Sequence of chain 1.A:
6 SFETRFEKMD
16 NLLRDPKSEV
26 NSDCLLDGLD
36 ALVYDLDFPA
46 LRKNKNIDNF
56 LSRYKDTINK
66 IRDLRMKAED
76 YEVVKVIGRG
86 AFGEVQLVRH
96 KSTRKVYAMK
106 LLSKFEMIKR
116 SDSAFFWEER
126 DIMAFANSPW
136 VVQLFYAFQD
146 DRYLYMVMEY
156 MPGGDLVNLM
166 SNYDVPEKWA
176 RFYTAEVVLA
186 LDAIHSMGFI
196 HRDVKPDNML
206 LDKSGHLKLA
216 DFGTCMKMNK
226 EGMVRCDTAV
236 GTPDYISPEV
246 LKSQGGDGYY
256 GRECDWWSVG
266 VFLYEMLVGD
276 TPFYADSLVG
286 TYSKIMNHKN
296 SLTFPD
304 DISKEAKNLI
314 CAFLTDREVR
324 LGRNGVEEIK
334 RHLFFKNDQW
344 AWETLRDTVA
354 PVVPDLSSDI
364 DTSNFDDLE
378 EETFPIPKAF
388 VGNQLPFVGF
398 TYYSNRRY

Binding-site contacts:
Ligand atom C7 contacts residue GLY85 of chain 1.A at 3.9 Å.
Ligand atom F27 contacts residue TYR155 of chain 1.A at 3.5 Å.
Ligand atom C11 contacts residue LYS105 of chain 1.A at 3.5 Å.
Ligand atom C25 contacts residue ALA103 of chain 1.A at 3.8 Å (hydrophobic).
Ligand atom C9 contacts residue ARG84 of chain 1.A at 3.6 Å.
Ligand atom C8 contacts residue GLY88 of chain 1.A at 3.5 Å.
Ligand atom S2 contacts residue PHE87 of chain 1.A at 3.8 Å.
Ligand atom N5 contacts residue LEU107 of chain 1.A at 3.6 Å.
Ligand atom C8 contacts residue GLU89 of chain 1.A at 3.7 Å.
Ligand atom F27 contacts residue MET156 of chain 1.A at 3.8 Å.
Ligand atom C9 contacts residue VAL90 of chain 1.A at 3.6 Å (hydrophobic).
Ligand atom C19 contacts residue MET153 of chain 1.A at 3.7 Å (hydrophobic).
Ligand atom C23 contacts residue MET156 of chain 1.A at 3.6 Å (hydrophobic).
Ligand atom C6 contacts residue LYS105 of chain 1.A at 3.7 Å.
Ligand atom N24 contacts residue MET156 of chain 1.A at 3.2 Å (h-bond).
Ligand atom N15 contacts residue VAL90 of chain 1.A at 3.6 Å.
Ligand atom C23 contacts residue ALA103 of chain 1.A at 3.7 Å (hydrophobic).
Ligand atom F27 contacts residue ILE82 of chain 1.A at 3.1 Å.
Ligand atom N24 contacts residue GLU154 of chain 1.A at 3.7 Å.
Ligand atom O3 contacts residue GLY85 of chain 1.A at 3.5 Å.
Ligand atom O14 contacts residue ASP216 of chain 1.A at 3.0 Å.
Ligand atom N24 contacts residue ALA103 of chain 1.A at 3.5 Å.
Ligand atom O4 contacts residue PHE120 of chain 1.A at 3.6 Å.
Ligand atom C8 contacts residue ARG84 of chain 1.A at 3.7 Å.
Ligand atom S20 contacts residue ASP216 of chain 1.A at 3.5 Å (salt-bridge).
Ligand atom O14 contacts residue LYS105 of chain 1.A at 3.0 Å (salt-bridge).
Ligand atom O3 contacts residue PHE87 of chain 1.A at 2.8 Å (h-bond).
Ligand atom N24 contacts residue TYR155 of chain 1.A at 3.8 Å.
Ligand atom C7 contacts residue GLY88 of chain 1.A at 3.6 Å.
Ligand atom O3 contacts residue GLY88 of chain 1.A at 3.4 Å (h-bond).
Ligand atom F27 contacts residue PHE368 of chain 1.A at 3.2 Å.
Ligand atom C16 contacts residue VAL90 of chain 1.A at 3.7 Å (hydrophobic).
Ligand atom C17 contacts residue VAL90 of chain 1.A at 3.8 Å (hydrophobic).
Ligand atom N5 contacts residue LYS105 of chain 1.A at 3.9 Å.
Ligand atom C19 contacts residue ALA215 of chain 1.A at 3.6 Å (hydrophobic).
Ligand atom O3 contacts residue ALA86 of chain 1.A at 3.2 Å (h-bond).
Ligand atom C8 contacts residue GLY85 of chain 1.A at 3.6 Å.
Ligand atom O4 contacts residue PHE87 of chain 1.A at 3.3 Å.
Ligand atom C13 contacts residue ASP216 of chain 1.A at 3.9 Å.
Ligand atom C23 contacts residue GLU154 of chain 1.A at 3.2 Å.

The small molecule below binds the protein below.
Small molecule (SMILES): CS(=O)(=O)Nc1cccc(CC(=O)Nc2cc(-c3ccnc(F)c3)cs2)c1